Sequence of chain 1.D:
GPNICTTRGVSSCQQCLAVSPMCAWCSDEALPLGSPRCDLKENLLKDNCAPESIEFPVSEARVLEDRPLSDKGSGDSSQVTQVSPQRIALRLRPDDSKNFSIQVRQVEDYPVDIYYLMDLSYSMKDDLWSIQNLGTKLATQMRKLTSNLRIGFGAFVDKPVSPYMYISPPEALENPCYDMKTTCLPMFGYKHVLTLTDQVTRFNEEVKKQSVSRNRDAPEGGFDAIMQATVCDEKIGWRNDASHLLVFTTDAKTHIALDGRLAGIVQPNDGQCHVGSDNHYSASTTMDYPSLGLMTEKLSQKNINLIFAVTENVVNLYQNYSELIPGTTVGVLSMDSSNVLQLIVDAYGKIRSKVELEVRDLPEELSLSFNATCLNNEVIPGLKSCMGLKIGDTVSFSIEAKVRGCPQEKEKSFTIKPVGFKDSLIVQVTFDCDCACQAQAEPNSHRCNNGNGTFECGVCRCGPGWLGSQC

This small molecule binds to this protein.
Small molecule (SMILES): CC(=O)N[C@H]1[C@H](O[C@H]2[C@H](O)[C@@H](NC(C)=O)CO[C@@H]2CO)O[C@H](CO)[C@@H](O)[C@@H]1O

Binding-site contacts:
Ligand atom C8 contacts residue ILE399 of chain 1.D at 3.7 Å (hydrophobic).
Ligand atom C6 contacts residue NAG1 of chain 1.NA at 3.8 Å.
Ligand atom O7 contacts residue ASN371 of chain 1.D at 2.9 Å (h-bond).
Ligand atom C5 contacts residue ASN371 of chain 1.D at 3.7 Å.
Ligand atom C2 contacts residue ASN371 of chain 1.D at 2.4 Å.
Ligand atom C8 contacts residue SER369 of chain 1.D at 4.4 Å.
Ligand atom O6 contacts residue NAG1 of chain 1.NA at 4.4 Å.
Ligand atom O6 contacts residue PRO381 of chain 1.D at 4.4 Å.
Ligand atom O5 contacts residue PRO381 of chain 1.D at 4.2 Å.
Ligand atom C6 contacts residue PRO381 of chain 1.D at 4.5 Å (hydrophobic).
Ligand atom C8 contacts residue ASN371 of chain 1.D at 4.3 Å.
Ligand atom N2 contacts residue ASN371 of chain 1.D at 2.9 Å (h-bond).
Ligand atom O3 contacts residue GLU400 of chain 1.D at 4.3 Å.
Ligand atom C1 contacts residue ASN371 of chain 1.D at 1.4 Å.
Ligand atom C8 contacts residue ASN99 of chain 1.D at 4.4 Å.
Ligand atom C7 contacts residue SER398 of chain 1.D at 3.9 Å.
Ligand atom O7 contacts residue SER398 of chain 1.D at 3.2 Å.
Ligand atom C7 contacts residue ASN371 of chain 1.D at 3.1 Å.
Ligand atom C8 contacts residue SER398 of chain 1.D at 3.6 Å.
Ligand atom C4 contacts residue ASN371 of chain 1.D at 4.2 Å.
Ligand atom C3 contacts residue ASN371 of chain 1.D at 3.8 Å.
Ligand atom C8 contacts residue GLU400 of chain 1.D at 3.6 Å.
Ligand atom O5 contacts residue ASN371 of chain 1.D at 2.4 Å (h-bond).